Sequence of chain 1.B:
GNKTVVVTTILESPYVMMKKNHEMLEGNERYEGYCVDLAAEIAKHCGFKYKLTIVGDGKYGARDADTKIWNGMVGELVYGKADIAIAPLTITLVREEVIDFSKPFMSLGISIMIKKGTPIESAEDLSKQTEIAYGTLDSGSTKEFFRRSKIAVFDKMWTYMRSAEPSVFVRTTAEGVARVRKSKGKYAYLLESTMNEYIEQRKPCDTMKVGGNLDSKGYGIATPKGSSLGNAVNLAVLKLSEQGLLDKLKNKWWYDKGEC

This protein binds this small molecule.
Small molecule (SMILES): N[C@@H](CCC(=O)O)C(=O)O

Binding-site contacts:
Ligand atom CD contacts residue GLU193 of chain 1.B at 3.8 Å.
Ligand atom OXT contacts residue LEU90 of chain 1.B at 3.6 Å.
Ligand atom OE1 contacts residue LEU192 of chain 1.B at 4.3 Å.
Ligand atom CB contacts residue LEU138 of chain 1.B at 4.0 Å (hydrophobic).
Ligand atom CA contacts residue THR91 of chain 1.B at 3.4 Å.
Ligand atom CB contacts residue TYR61 of chain 1.B at 3.5 Å (hydrophobic).
Ligand atom OE2 contacts residue LEU138 of chain 1.B at 4.1 Å.
Ligand atom C contacts residue THR91 of chain 1.B at 3.7 Å.
Ligand atom O contacts residue SER142 of chain 1.B at 2.8 Å (h-bond).
Ligand atom CA contacts residue TYR61 of chain 1.B at 4.0 Å (hydrophobic).
Ligand atom O contacts residue ARG96 of chain 1.B at 2.8 Å (salt-bridge).
Ligand atom N contacts residue SER142 of chain 1.B at 4.0 Å.
Ligand atom OXT contacts residue ARG96 of chain 1.B at 2.8 Å (salt-bridge).
Ligand atom C contacts residue TYR61 of chain 1.B at 3.6 Å (hydrophobic).
Ligand atom CA contacts residue PRO89 of chain 1.B at 4.1 Å (hydrophobic).
Ligand atom OXT contacts residue SER142 of chain 1.B at 3.9 Å.
Ligand atom C contacts residue ARG96 of chain 1.B at 3.4 Å.
Ligand atom O contacts residue GLY141 of chain 1.B at 3.2 Å.
Ligand atom CD contacts residue LEU138 of chain 1.B at 4.1 Å (hydrophobic).
Ligand atom OE2 contacts residue THR143 of chain 1.B at 3.2 Å (h-bond).
Ligand atom OXT contacts residue PRO89 of chain 1.B at 3.7 Å.
Ligand atom CA contacts residue SER142 of chain 1.B at 3.2 Å.
Ligand atom CG contacts residue LEU138 of chain 1.B at 3.8 Å (hydrophobic).
Ligand atom N contacts residue GLU193 of chain 1.B at 2.6 Å (salt-bridge).
Ligand atom CG contacts residue GLU193 of chain 1.B at 3.4 Å.
Ligand atom N contacts residue TYR220 of chain 1.B at 3.6 Å.
Ligand atom OE1 contacts residue THR143 of chain 1.B at 2.6 Å (h-bond).
Ligand atom OXT contacts residue TYR61 of chain 1.B at 3.5 Å.
Ligand atom N contacts residue TYR61 of chain 1.B at 4.1 Å.
Ligand atom CB contacts residue GLU193 of chain 1.B at 3.9 Å.
Ligand atom OE2 contacts residue GLY141 of chain 1.B at 3.5 Å.
Ligand atom N contacts residue THR91 of chain 1.B at 2.9 Å (h-bond).
Ligand atom N contacts residue PRO89 of chain 1.B at 3.0 Å (h-bond).
Ligand atom OXT contacts residue THR91 of chain 1.B at 2.9 Å (h-bond).
Ligand atom CD contacts residue THR143 of chain 1.B at 3.2 Å.
Ligand atom OE1 contacts residue GLU193 of chain 1.B at 3.5 Å.
Ligand atom O contacts residue TYR61 of chain 1.B at 3.4 Å.
Ligand atom C contacts residue SER142 of chain 1.B at 3.3 Å.
Ligand atom CA contacts residue GLU193 of chain 1.B at 3.3 Å.
Ligand atom OE2 contacts residue SER142 of chain 1.B at 3.3 Å (h-bond).